Sequence of chain 1.L:
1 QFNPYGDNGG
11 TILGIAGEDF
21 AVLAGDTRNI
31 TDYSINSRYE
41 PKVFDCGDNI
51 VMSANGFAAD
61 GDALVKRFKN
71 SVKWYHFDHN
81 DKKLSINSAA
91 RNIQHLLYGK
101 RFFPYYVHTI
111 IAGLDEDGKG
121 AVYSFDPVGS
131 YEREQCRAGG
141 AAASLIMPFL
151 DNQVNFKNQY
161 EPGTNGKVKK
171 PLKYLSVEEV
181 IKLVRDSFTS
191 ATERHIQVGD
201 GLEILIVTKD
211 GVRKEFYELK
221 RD

Binding-site contacts:
Ligand atom C40 contacts residue THR21 of chain 1.K at 3.7 Å.
Ligand atom O13 contacts residue MG1 of chain 1.KA at 3.4 Å.
Ligand atom C8 contacts residue THR1 of chain 1.K at 2.3 Å.
Ligand atom C11 contacts residue MES1 of chain 1.LA at 3.1 Å.
Ligand atom N22 contacts residue THR1 of chain 1.K at 3.6 Å (h-bond).
Ligand atom C11 contacts residue THR1 of chain 1.K at 1.5 Å.
Ligand atom C23 contacts residue GLY47 of chain 1.K at 3.5 Å.
Ligand atom C27 contacts residue THR21 of chain 1.K at 3.3 Å.
Ligand atom C42 contacts residue GLY47 of chain 1.K at 3.4 Å.
Ligand atom C4 contacts residue VAL31 of chain 1.K at 3.7 Å (hydrophobic).
Ligand atom C7 contacts residue GLY47 of chain 1.K at 3.4 Å.
Ligand atom C12 contacts residue TYR170 of chain 1.K at 3.5 Å (hydrophobic).
Ligand atom O21 contacts residue THR1 of chain 1.K at 2.4 Å (h-bond).
Ligand atom C24 contacts residue GLY47 of chain 1.K at 3.3 Å.
Ligand atom N22 contacts residue GLY47 of chain 1.K at 2.7 Å (h-bond).
Ligand atom C9 contacts residue THR1 of chain 1.K at 1.4 Å.
Ligand atom O21 contacts residue MES1 of chain 1.LA at 2.7 Å (h-bond).
Ligand atom C1 contacts residue MET45 of chain 1.K at 3.7 Å (hydrophobic).
Ligand atom C33 contacts residue VAL128 of chain 1.L at 3.6 Å (hydrophobic).
Ligand atom O13 contacts residue THR21 of chain 1.K at 3.6 Å (h-bond).
Ligand atom O21 contacts residue GLY47 of chain 1.K at 2.9 Å (h-bond).
Ligand atom O13 contacts residue THR1 of chain 1.K at 3.7 Å.
Ligand atom O13 contacts residue MES1 of chain 1.LA at 3.5 Å (h-bond).
Ligand atom N25 contacts residue THR21 of chain 1.K at 2.8 Å (h-bond).
Ligand atom O49 contacts residue ALA20 of chain 1.K at 3.3 Å.
Ligand atom C8 contacts residue GLY47 of chain 1.K at 3.6 Å.
Ligand atom C10 contacts residue MES1 of chain 1.LA at 3.7 Å.
Ligand atom C12 contacts residue THR1 of chain 1.K at 3.1 Å.
Ligand atom O49 contacts residue THR21 of chain 1.K at 2.9 Å (h-bond).
Ligand atom C11 contacts residue TYR170 of chain 1.K at 3.1 Å (hydrophobic).
Ligand atom C7 contacts residue THR1 of chain 1.K at 2.8 Å.
Ligand atom C26 contacts residue THR21 of chain 1.K at 3.6 Å.
Ligand atom N28 contacts residue ASP126 of chain 1.L at 3.2 Å (salt-bridge).
Ligand atom C12 contacts residue THR21 of chain 1.K at 3.7 Å.
Ligand atom C12 contacts residue ARG19 of chain 1.K at 3.4 Å.
Ligand atom C11 contacts residue SER131 of chain 1.K at 3.1 Å.
Ligand atom C42 contacts residue GLY48 of chain 1.K at 3.7 Å.
Ligand atom O39 contacts residue ALA49 of chain 1.K at 3.1 Å (h-bond).
Ligand atom C50 contacts residue GLN53 of chain 1.K at 3.7 Å.
Ligand atom C10 contacts residue THR1 of chain 1.K at 2.5 Å.

Sequence of chain 1.K:
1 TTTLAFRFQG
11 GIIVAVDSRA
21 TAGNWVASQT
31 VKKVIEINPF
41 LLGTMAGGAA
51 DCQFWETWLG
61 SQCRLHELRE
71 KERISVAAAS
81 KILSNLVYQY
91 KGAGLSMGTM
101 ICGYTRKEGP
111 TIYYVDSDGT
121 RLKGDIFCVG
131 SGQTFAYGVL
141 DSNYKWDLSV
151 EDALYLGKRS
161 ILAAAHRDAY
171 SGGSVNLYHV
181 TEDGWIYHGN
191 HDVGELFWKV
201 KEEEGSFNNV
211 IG

A small-molecule ligand and the protein it binds are described below.
Small molecule (SMILES): COc1ccc(C[C@H](NC(=O)[C@H](C)NC(=O)CN2CCOCC2)C(=O)N[C@@H](CC2CCC(C)CC2)[C@@H](O)C(C)(C)O)cc1